This small molecule binds to this protein.
Small molecule (SMILES): CC(=O)N[C@@H]1[C@@H](O)[C@H](O)[C@@H](CO)O[C@H]1O

Binding-site contacts:
Ligand atom O7 contacts residue VAL319 of chain 1.B at 3.6 Å.
Ligand atom O5 contacts residue THR30 of chain 1.B at 4.2 Å.
Ligand atom C5 contacts residue THR30 of chain 1.B at 4.0 Å.
Ligand atom C8 contacts residue GLU25 of chain 1.B at 3.3 Å.
Ligand atom C8 contacts residue ASN28 of chain 1.B at 3.5 Å.
Ligand atom N2 contacts residue VAL319 of chain 1.B at 4.0 Å.
Ligand atom C7 contacts residue ASN28 of chain 1.B at 3.4 Å.
Ligand atom O7 contacts residue ASN28 of chain 1.B at 4.4 Å.
Ligand atom C5 contacts residue HIS31 of chain 1.B at 4.4 Å.
Ligand atom C1 contacts residue THR30 of chain 1.B at 4.4 Å.
Ligand atom C1 contacts residue HIS31 of chain 1.B at 4.3 Å.
Ligand atom C1 contacts residue ASN28 of chain 1.B at 1.4 Å.
Ligand atom C4 contacts residue ASN28 of chain 1.B at 4.2 Å.
Ligand atom C3 contacts residue ASN28 of chain 1.B at 3.8 Å.
Ligand atom C7 contacts residue VAL319 of chain 1.B at 3.8 Å (hydrophobic).
Ligand atom O5 contacts residue HIS31 of chain 1.B at 3.4 Å.
Ligand atom O5 contacts residue ASN28 of chain 1.B at 2.3 Å (h-bond).
Ligand atom C6 contacts residue THR30 of chain 1.B at 4.1 Å.
Ligand atom O7 contacts residue ASP321 of chain 1.B at 4.4 Å.
Ligand atom C2 contacts residue ASN28 of chain 1.B at 2.5 Å.
Ligand atom N2 contacts residue ASN28 of chain 1.B at 2.9 Å (h-bond).
Ligand atom C5 contacts residue ASN28 of chain 1.B at 3.6 Å.
Ligand atom O6 contacts residue HIS31 of chain 1.B at 3.3 Å.
Ligand atom C6 contacts residue HIS31 of chain 1.B at 4.1 Å.

Sequence of chain 1.B:
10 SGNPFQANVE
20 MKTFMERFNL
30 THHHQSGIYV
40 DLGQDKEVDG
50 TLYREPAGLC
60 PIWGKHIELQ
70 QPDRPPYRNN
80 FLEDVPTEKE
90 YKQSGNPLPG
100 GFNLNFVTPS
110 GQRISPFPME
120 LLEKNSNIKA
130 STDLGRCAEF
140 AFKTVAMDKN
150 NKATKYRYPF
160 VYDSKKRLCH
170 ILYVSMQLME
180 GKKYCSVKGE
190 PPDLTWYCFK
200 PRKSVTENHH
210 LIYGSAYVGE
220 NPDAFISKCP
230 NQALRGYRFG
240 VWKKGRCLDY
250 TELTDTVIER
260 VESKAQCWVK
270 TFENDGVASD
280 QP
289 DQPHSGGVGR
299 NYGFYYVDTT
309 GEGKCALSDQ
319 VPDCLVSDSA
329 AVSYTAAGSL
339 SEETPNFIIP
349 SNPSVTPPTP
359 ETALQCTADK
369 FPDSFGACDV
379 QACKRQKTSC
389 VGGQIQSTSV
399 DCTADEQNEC